Sequence of chain 1.B:
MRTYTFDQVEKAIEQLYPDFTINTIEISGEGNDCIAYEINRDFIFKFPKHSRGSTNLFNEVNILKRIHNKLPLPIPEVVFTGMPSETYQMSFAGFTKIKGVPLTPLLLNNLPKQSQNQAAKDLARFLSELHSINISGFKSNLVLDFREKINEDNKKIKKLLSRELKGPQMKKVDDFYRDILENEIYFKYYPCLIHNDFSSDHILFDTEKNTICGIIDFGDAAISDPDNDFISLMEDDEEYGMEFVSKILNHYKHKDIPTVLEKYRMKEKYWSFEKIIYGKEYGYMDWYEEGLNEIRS

Binding-site contacts:
Ligand atom C16 contacts residue ASP220 of chain 1.B at 3.1 Å.
Ligand atom N2 contacts residue GLU235 of chain 1.B at 2.6 Å (salt-bridge).
Ligand atom O10 contacts residue TRP271 of chain 1.B at 4.2 Å.
Ligand atom O7 contacts residue GLU268 of chain 1.B at 2.8 Å (salt-bridge).
Ligand atom C15 contacts residue ASN32 of chain 1.B at 4.0 Å.
Ligand atom C7 contacts residue SER199 of chain 1.B at 4.0 Å.
Ligand atom C7 contacts residue ASP197 of chain 1.B at 3.2 Å.
Ligand atom O15 contacts residue TRP271 of chain 1.B at 3.9 Å.
Ligand atom N3 contacts residue ASP197 of chain 1.B at 3.5 Å (salt-bridge).
Ligand atom O12 contacts residue ASN32 of chain 1.B at 4.2 Å.
Ligand atom C1 contacts residue TRP271 of chain 1.B at 3.9 Å (hydrophobic).
Ligand atom C14 contacts residue ASN32 of chain 1.B at 3.3 Å.
Ligand atom C4 contacts residue TRP271 of chain 1.B at 3.9 Å (hydrophobic).
Ligand atom C13 contacts residue ASN32 of chain 1.B at 4.0 Å.
Ligand atom N3 contacts residue HIS202 of chain 1.B at 3.7 Å.
Ligand atom O7 contacts residue TRP271 of chain 1.B at 4.0 Å.
Ligand atom N4 contacts residue ASN32 of chain 1.B at 3.6 Å.
Ligand atom N4 contacts residue ASP220 of chain 1.B at 3.1 Å (salt-bridge).
Ligand atom C15 contacts residue ASP197 of chain 1.B at 4.2 Å.
Ligand atom O5 contacts residue TRP271 of chain 1.B at 3.7 Å.
Ligand atom O14 contacts residue ASP197 of chain 1.B at 4.3 Å.
Ligand atom O8 contacts residue GLU268 of chain 1.B at 4.0 Å.
Ligand atom O13 contacts residue ASN32 of chain 1.B at 3.9 Å.
Ligand atom C3 contacts residue GLU268 of chain 1.B at 4.0 Å.
Ligand atom O13 contacts residue ASP197 of chain 1.B at 3.4 Å (salt-bridge).
Ligand atom C12 contacts residue GLU239 of chain 1.B at 4.2 Å.
Ligand atom O6 contacts residue TRP271 of chain 1.B at 4.0 Å.
Ligand atom C14 contacts residue ASP220 of chain 1.B at 4.2 Å.
Ligand atom C15 contacts residue ASP220 of chain 1.B at 2.8 Å.
Ligand atom O14 contacts residue ASP220 of chain 1.B at 2.4 Å (salt-bridge).
Ligand atom C8 contacts residue ASP197 of chain 1.B at 3.7 Å.
Ligand atom C11 contacts residue GLU235 of chain 1.B at 4.1 Å.
Ligand atom N3 contacts residue SER199 of chain 1.B at 3.5 Å (h-bond).
Ligand atom C2 contacts residue TRP271 of chain 1.B at 3.6 Å (hydrophobic).
Ligand atom C18 contacts residue TRP271 of chain 1.B at 4.0 Å (hydrophobic).
Ligand atom C14 contacts residue ASP197 of chain 1.B at 4.2 Å.
Ligand atom C12 contacts residue SER199 of chain 1.B at 4.0 Å.
Ligand atom O11 contacts residue ASP197 of chain 1.B at 3.1 Å (salt-bridge).
Ligand atom C3 contacts residue GLU235 of chain 1.B at 4.1 Å.
Ligand atom N1 contacts residue GLU238 of chain 1.B at 4.3 Å.

The small molecule below binds the protein below.
Small molecule (SMILES): NC[C@H]1O[C@H](O[C@H]2[C@H](O)[C@@H](O[C@H]3O[C@H](CO)[C@@H](O)[C@H](N)[C@H]3O)[C@H](N)C[C@@H]2N)[C@H](O)[C@@H](O)[C@@H]1O